A small-molecule ligand and the protein it binds are described below.
Small molecule (SMILES): CC(=O)N[C@@H]1[C@@H](O)[C@H](O)[C@@H](CO)O[C@H]1O

Sequence of chain 1.B:
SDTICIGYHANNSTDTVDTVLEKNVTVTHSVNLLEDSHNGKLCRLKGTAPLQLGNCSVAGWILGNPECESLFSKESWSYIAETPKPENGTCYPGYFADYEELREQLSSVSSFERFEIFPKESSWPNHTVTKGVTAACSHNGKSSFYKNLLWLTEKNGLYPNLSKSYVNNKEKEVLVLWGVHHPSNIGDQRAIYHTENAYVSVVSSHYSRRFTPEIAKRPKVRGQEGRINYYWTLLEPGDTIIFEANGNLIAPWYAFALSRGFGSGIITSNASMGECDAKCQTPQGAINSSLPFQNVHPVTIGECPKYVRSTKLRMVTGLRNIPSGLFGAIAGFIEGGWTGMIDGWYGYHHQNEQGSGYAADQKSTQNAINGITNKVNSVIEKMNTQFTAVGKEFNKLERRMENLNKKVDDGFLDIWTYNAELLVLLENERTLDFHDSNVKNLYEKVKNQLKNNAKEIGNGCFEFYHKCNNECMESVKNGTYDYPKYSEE

Binding-site contacts:
Ligand atom C5 contacts residue ASN94 of chain 1.B at 3.7 Å.
Ligand atom C1 contacts residue NAG1 of chain 1.L at 4.4 Å.
Ligand atom N2 contacts residue ASN94 of chain 1.B at 2.9 Å (h-bond).
Ligand atom C2 contacts residue ASN94 of chain 1.B at 2.4 Å.
Ligand atom C4 contacts residue ASN94 of chain 1.B at 4.2 Å.
Ligand atom O5 contacts residue NAG1 of chain 1.L at 3.6 Å.
Ligand atom O5 contacts residue ASN94 of chain 1.B at 2.4 Å (h-bond).
Ligand atom O6 contacts residue NAG2 of chain 1.L at 4.0 Å.
Ligand atom C6 contacts residue NAG1 of chain 1.L at 4.3 Å.
Ligand atom C1 contacts residue ASN94 of chain 1.B at 1.4 Å.
Ligand atom O6 contacts residue NAG1 of chain 1.L at 3.6 Å (h-bond).
Ligand atom C7 contacts residue ASN94 of chain 1.B at 3.7 Å.
Ligand atom C3 contacts residue ASN94 of chain 1.B at 3.8 Å.
Ligand atom C5 contacts residue NAG1 of chain 1.L at 4.4 Å.
Ligand atom O7 contacts residue ASN94 of chain 1.B at 4.1 Å.